Binding-site contacts:
Ligand atom C4 contacts residue PRO202 of chain 1.QA at 4.0 Å (hydrophobic).
Ligand atom N6 contacts residue SER413 of chain 1.QA at 3.6 Å.
Ligand atom C8 contacts residue HIS411 of chain 1.QA at 3.4 Å.
Ligand atom C2 contacts residue GLY420 of chain 1.QA at 3.8 Å.
Ligand atom C6 contacts residue GLY420 of chain 1.QA at 4.3 Å.
Ligand atom C6 contacts residue SER413 of chain 1.QA at 4.4 Å.
Ligand atom P contacts residue PRO202 of chain 1.QA at 4.4 Å.
Ligand atom N7 contacts residue SER413 of chain 1.QA at 4.3 Å.
Ligand atom O5' contacts residue PRO202 of chain 1.QA at 4.1 Å.
Ligand atom N9 contacts residue HIS411 of chain 1.QA at 4.5 Å.
Ligand atom C6 contacts residue VAL201 of chain 1.QA at 4.5 Å (hydrophobic).
Ligand atom N3 contacts residue PRO412 of chain 1.QA at 4.0 Å.
Ligand atom C6 contacts residue PRO202 of chain 1.QA at 4.0 Å (hydrophobic).
Ligand atom N1 contacts residue GLY420 of chain 1.QA at 3.2 Å (h-bond).
Ligand atom N6 contacts residue GLY420 of chain 1.QA at 3.6 Å.
Ligand atom C2 contacts residue PRO412 of chain 1.QA at 4.2 Å (hydrophobic).
Ligand atom N7 contacts residue PRO202 of chain 1.QA at 4.2 Å.
Ligand atom C2 contacts residue PRO202 of chain 1.QA at 4.0 Å (hydrophobic).
Ligand atom N3 contacts residue PRO202 of chain 1.QA at 4.2 Å.
Ligand atom C2' contacts residue HIS411 of chain 1.QA at 4.3 Å.
Ligand atom O3' contacts residue HIS409 of chain 1.RA at 4.4 Å.
Ligand atom N9 contacts residue PRO412 of chain 1.QA at 4.4 Å.
Ligand atom N6 contacts residue VAL201 of chain 1.QA at 4.5 Å.
Ligand atom C8 contacts residue PRO202 of chain 1.QA at 4.4 Å (hydrophobic).
Ligand atom N1 contacts residue PRO412 of chain 1.QA at 3.7 Å.
Ligand atom N6 contacts residue PRO412 of chain 1.QA at 3.6 Å.
Ligand atom O4' contacts residue PRO202 of chain 1.QA at 4.4 Å.
Ligand atom C5' contacts residue PRO202 of chain 1.QA at 4.2 Å (hydrophobic).
Ligand atom N1 contacts residue VAL201 of chain 1.QA at 4.0 Å.
Ligand atom C5 contacts residue PRO202 of chain 1.QA at 3.9 Å (hydrophobic).
Ligand atom C6 contacts residue PRO412 of chain 1.QA at 3.6 Å (hydrophobic).
Ligand atom O1P contacts residue PRO202 of chain 1.QA at 4.1 Å.
Ligand atom N9 contacts residue PRO202 of chain 1.QA at 4.3 Å.
Ligand atom C5 contacts residue PRO412 of chain 1.QA at 4.1 Å (hydrophobic).
Ligand atom O3P contacts residue PRO202 of chain 1.QA at 4.1 Å.
Ligand atom N1 contacts residue PRO202 of chain 1.QA at 4.0 Å.
Ligand atom C4 contacts residue PRO412 of chain 1.QA at 4.1 Å (hydrophobic).
Ligand atom N7 contacts residue HIS411 of chain 1.QA at 3.7 Å.

Sequence of chain 1.RA:
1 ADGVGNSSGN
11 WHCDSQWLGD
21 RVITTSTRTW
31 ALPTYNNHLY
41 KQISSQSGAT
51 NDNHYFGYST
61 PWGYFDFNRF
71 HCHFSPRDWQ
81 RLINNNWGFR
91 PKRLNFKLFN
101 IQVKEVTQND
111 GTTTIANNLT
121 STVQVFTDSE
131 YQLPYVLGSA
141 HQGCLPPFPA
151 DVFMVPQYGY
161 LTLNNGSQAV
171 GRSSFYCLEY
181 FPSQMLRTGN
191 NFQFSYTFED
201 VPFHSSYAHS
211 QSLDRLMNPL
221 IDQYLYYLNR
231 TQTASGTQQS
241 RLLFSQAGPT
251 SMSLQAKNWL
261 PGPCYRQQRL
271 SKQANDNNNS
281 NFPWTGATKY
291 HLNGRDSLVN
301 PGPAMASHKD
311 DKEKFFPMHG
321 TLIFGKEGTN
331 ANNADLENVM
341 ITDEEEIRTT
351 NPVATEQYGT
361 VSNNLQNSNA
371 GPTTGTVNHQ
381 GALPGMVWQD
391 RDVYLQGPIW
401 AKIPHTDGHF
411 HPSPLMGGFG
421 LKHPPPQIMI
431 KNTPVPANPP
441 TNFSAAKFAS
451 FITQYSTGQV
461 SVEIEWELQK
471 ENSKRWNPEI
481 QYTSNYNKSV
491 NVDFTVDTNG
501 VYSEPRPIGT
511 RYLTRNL

This protein binds this small molecule.
Small molecule (SMILES): Nc1ncnc2c1ncn2[C@H]1C[C@H](O)[C@@H](COP(=O)(O)O)O1

Sequence of chain 1.QA:
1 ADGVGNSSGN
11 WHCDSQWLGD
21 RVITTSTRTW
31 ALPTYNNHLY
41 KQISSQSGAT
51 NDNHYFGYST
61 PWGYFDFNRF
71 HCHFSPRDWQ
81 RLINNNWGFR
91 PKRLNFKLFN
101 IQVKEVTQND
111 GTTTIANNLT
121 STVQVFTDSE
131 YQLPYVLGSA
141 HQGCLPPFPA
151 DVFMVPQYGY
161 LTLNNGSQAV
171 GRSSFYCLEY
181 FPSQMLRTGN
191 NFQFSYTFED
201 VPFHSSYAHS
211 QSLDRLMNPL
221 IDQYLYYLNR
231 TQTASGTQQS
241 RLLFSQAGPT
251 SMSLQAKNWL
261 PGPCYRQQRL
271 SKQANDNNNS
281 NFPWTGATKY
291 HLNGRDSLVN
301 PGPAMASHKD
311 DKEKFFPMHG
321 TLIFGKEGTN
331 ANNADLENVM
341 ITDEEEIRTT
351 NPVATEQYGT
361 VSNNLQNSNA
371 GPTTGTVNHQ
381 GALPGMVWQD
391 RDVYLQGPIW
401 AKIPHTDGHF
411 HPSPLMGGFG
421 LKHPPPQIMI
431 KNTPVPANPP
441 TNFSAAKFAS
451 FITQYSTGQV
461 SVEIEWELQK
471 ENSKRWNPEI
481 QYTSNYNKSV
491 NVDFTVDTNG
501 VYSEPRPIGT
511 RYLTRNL